Binding-site contacts:
Ligand atom O3 contacts residue HIS155 of chain 1.B at 3.5 Å (h-bond).
Ligand atom O2 contacts residue THR173 of chain 1.B at 4.2 Å.
Ligand atom O3 contacts residue THR173 of chain 1.B at 2.5 Å (h-bond).
Ligand atom C2 contacts residue ASP172 of chain 1.B at 4.3 Å.
Ligand atom O5 contacts residue VAL160 of chain 1.B at 4.1 Å.
Ligand atom O4 contacts residue TYR235 of chain 1.B at 4.1 Å.
Ligand atom C6 contacts residue TYR164 of chain 1.B at 4.5 Å (hydrophobic).
Ligand atom C3 contacts residue HIS155 of chain 1.B at 3.8 Å.
Ligand atom O2 contacts residue ASP172 of chain 1.B at 3.2 Å (salt-bridge).
Ligand atom C5 contacts residue TRP272 of chain 1.B at 4.4 Å (hydrophobic).
Ligand atom O4 contacts residue ASN157 of chain 1.B at 3.0 Å (h-bond).
Ligand atom C4 contacts residue ASN157 of chain 1.B at 4.3 Å.
Ligand atom O1 contacts residue ASP172 of chain 1.B at 3.9 Å.
Ligand atom O3 contacts residue ASP172 of chain 1.B at 4.1 Å.
Ligand atom O2 contacts residue HIS176 of chain 1.B at 3.8 Å.
Ligand atom C4 contacts residue THR173 of chain 1.B at 4.1 Å.
Ligand atom C3 contacts residue THR173 of chain 1.B at 3.8 Å.
Ligand atom O4 contacts residue TRP272 of chain 1.B at 4.3 Å.
Ligand atom O5 contacts residue ASN157 of chain 1.B at 4.4 Å.

Sequence of chain 1.B:
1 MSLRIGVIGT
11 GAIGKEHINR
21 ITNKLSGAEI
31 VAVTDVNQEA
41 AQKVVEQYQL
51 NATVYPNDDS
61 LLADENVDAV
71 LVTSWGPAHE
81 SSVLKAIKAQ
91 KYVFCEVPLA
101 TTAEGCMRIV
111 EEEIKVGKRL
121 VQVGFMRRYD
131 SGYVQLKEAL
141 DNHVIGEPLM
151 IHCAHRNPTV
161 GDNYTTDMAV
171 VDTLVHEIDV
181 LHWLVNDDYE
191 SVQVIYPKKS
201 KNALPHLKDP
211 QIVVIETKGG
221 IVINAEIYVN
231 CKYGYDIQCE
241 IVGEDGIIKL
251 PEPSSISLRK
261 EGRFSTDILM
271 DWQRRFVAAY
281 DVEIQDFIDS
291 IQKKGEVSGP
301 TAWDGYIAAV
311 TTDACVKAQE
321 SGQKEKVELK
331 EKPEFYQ

The small molecule below binds the protein below.
Small molecule (SMILES): OC1C(O)C(O)C(O)C(O)C1O